Binding-site contacts:
Ligand atom OAC contacts residue PHE114 of chain 1.A at 3.5 Å.
Ligand atom FAK contacts residue ILE133 of chain 1.A at 3.5 Å.
Ligand atom CLA contacts residue ALA57 of chain 1.A at 3.4 Å.
Ligand atom CAR contacts residue VAL97 of chain 1.A at 3.8 Å (hydrophobic).
Ligand atom CAV contacts residue HIS215 of chain 1.A at 3.6 Å.
Ligand atom CAW contacts residue HIS215 of chain 1.A at 3.5 Å.
Ligand atom CLA contacts residue CYS56 of chain 1.A at 3.8 Å.
Ligand atom FAL contacts residue PHE124 of chain 1.A at 3.8 Å.
Ligand atom CAI contacts residue ILE133 of chain 1.A at 3.8 Å (hydrophobic).
Ligand atom FAJ contacts residue ILE136 of chain 1.A at 3.8 Å.
Ligand atom CAZ contacts residue TRP53 of chain 1.A at 3.3 Å (hydrophobic).
Ligand atom CAG contacts residue PHE124 of chain 1.A at 3.8 Å (hydrophobic).
Ligand atom CLB contacts residue ILE136 of chain 1.A at 3.4 Å.
Ligand atom CBE contacts residue LEU60 of chain 1.A at 3.8 Å (hydrophobic).
Ligand atom NBA contacts residue CYS129 of chain 1.A at 3.5 Å (h-bond).
Ligand atom SAB contacts residue PHE114 of chain 1.A at 3.8 Å.
Ligand atom CAE contacts residue PHE113 of chain 1.A at 3.8 Å (hydrophobic).
Ligand atom CBB contacts residue CYS129 of chain 1.A at 3.4 Å (hydrophobic).
Ligand atom CBE contacts residue CYS56 of chain 1.A at 3.5 Å (hydrophobic).
Ligand atom FAK contacts residue PHE124 of chain 1.A at 3.4 Å.
Ligand atom OAA contacts residue HIS59 of chain 1.A at 3.2 Å.
Ligand atom CAD contacts residue PHE114 of chain 1.A at 3.8 Å (hydrophobic).
Ligand atom CAQ contacts residue MET101 of chain 1.A at 3.8 Å (hydrophobic).
Ligand atom NBA contacts residue LEU127 of chain 1.A at 3.6 Å.
Ligand atom FAK contacts residue PHE137 of chain 1.A at 3.7 Å.
Ligand atom CLB contacts residue LEU132 of chain 1.A at 3.8 Å.
Ligand atom CAP contacts residue VAL97 of chain 1.A at 3.9 Å (hydrophobic).
Ligand atom OAA contacts residue PHE114 of chain 1.A at 3.1 Å.
Ligand atom CLA contacts residue TYR238 of chain 1.A at 3.7 Å.
Ligand atom CAR contacts residue LEU60 of chain 1.A at 3.8 Å (hydrophobic).
Ligand atom FAL contacts residue ILE133 of chain 1.A at 3.5 Å.
Ligand atom CAT contacts residue LEU60 of chain 1.A at 3.8 Å (hydrophobic).
Ligand atom CAF contacts residue VAL112 of chain 1.A at 3.4 Å (hydrophobic).
Ligand atom CAH contacts residue PHE124 of chain 1.A at 3.8 Å (hydrophobic).
Ligand atom FAJ contacts residue ILE133 of chain 1.A at 3.8 Å.
Ligand atom CBB contacts residue LEU127 of chain 1.A at 3.8 Å (hydrophobic).
Ligand atom CAP contacts residue MET101 of chain 1.A at 3.6 Å (hydrophobic).
Ligand atom CAG contacts residue VAL112 of chain 1.A at 3.8 Å (hydrophobic).
Ligand atom CAR contacts residue MET101 of chain 1.A at 3.5 Å (hydrophobic).
Ligand atom NBA contacts residue TRP53 of chain 1.A at 3.6 Å.

Sequence of chain 1.A:
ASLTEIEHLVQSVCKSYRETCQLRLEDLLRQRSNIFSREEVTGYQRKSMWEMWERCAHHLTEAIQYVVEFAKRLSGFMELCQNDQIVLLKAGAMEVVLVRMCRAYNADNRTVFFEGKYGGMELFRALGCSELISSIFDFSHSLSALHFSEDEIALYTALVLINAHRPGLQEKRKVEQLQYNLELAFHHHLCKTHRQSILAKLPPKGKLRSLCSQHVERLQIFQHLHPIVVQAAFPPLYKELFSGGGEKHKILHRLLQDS

A small-molecule ligand and the protein it binds are described below.
Small molecule (SMILES): O=S(=O)(c1cccc(C(F)(F)F)c1)N1CCc2ccc(OCc3c(Cl)cncc3Cl)cc21